Binding-site contacts:
Ligand atom CAL contacts residue LEU172 of chain 1.D at 3.8 Å (hydrophobic).
Ligand atom CAG contacts residue ASN170 of chain 1.D at 3.2 Å.
Ligand atom CAF contacts residue VAL184 of chain 1.D at 3.6 Å (hydrophobic).
Ligand atom FBE contacts residue VAL51 of chain 1.D at 3.2 Å.
Ligand atom NAO contacts residue LEU172 of chain 1.D at 3.5 Å.
Ligand atom FBD contacts residue LYS45 of chain 1.D at 3.8 Å.
Ligand atom CAQ contacts residue ALA64 of chain 1.D at 3.8 Å (hydrophobic).
Ligand atom NAO contacts residue LEU119 of chain 1.D at 3.7 Å.
Ligand atom CAG contacts residue GLU169 of chain 1.D at 3.8 Å.
Ligand atom CBA contacts residue VAL184 of chain 1.D at 3.8 Å (hydrophobic).
Ligand atom CAI contacts residue ASN122 of chain 1.D at 3.8 Å.
Ligand atom CAR contacts residue VAL184 of chain 1.D at 3.5 Å (hydrophobic).
Ligand atom CAU contacts residue LEU172 of chain 1.D at 3.8 Å (hydrophobic).
Ligand atom CAK contacts residue SER120 of chain 1.D at 3.6 Å.
Ligand atom CAN contacts residue LEU172 of chain 1.D at 3.5 Å (hydrophobic).
Ligand atom CAT contacts residue VAL184 of chain 1.D at 3.8 Å (hydrophobic).
Ligand atom CAN contacts residue LEU119 of chain 1.D at 3.1 Å (hydrophobic).
Ligand atom CAL contacts residue ILE43 of chain 1.D at 3.8 Å (hydrophobic).
Ligand atom NAZ contacts residue ASP185 of chain 1.D at 3.7 Å.
Ligand atom NAY contacts residue LYS66 of chain 1.D at 3.1 Å (salt-bridge).
Ligand atom CAR contacts residue PHE116 of chain 1.D at 3.8 Å (hydrophobic).
Ligand atom FBD contacts residue GLY44 of chain 1.D at 3.5 Å.
Ligand atom CAL contacts residue SER120 of chain 1.D at 3.0 Å.
Ligand atom OAJ contacts residue ASN122 of chain 1.D at 3.1 Å (h-bond).
Ligand atom NAZ contacts residue LYS66 of chain 1.D at 2.9 Å (salt-bridge).
Ligand atom FBC contacts residue GLY44 of chain 1.D at 3.6 Å.
Ligand atom NAZ contacts residue GLU81 of chain 1.D at 3.3 Å (salt-bridge).
Ligand atom CAP contacts residue LEU172 of chain 1.D at 3.7 Å (hydrophobic).
Ligand atom CAF contacts residue GLU169 of chain 1.D at 3.5 Å.
Ligand atom CAV contacts residue LEU172 of chain 1.D at 3.9 Å (hydrophobic).
Ligand atom FBC contacts residue ILE43 of chain 1.D at 3.6 Å.
Ligand atom CBA contacts residue PHE116 of chain 1.D at 3.8 Å (hydrophobic).
Ligand atom FBE contacts residue ILE43 of chain 1.D at 3.6 Å.
Ligand atom FBD contacts residue VAL51 of chain 1.D at 3.5 Å.
Ligand atom CAM contacts residue LEU172 of chain 1.D at 3.7 Å (hydrophobic).
Ligand atom FAA contacts residue ASP185 of chain 1.D at 3.2 Å.
Ligand atom CAS contacts residue VAL184 of chain 1.D at 3.4 Å (hydrophobic).
Ligand atom CAW contacts residue VAL184 of chain 1.D at 3.7 Å (hydrophobic).
Ligand atom CBA contacts residue LYS66 of chain 1.D at 3.7 Å.
Ligand atom NAY contacts residue ASP185 of chain 1.D at 3.7 Å.

A small-molecule ligand and the protein it binds are described below.
Small molecule (SMILES): O=c1ccc2cnc3ccc(-c4cn[nH]c4)cc3c2n1-c1ccc(F)cc1C(F)(F)F

Sequence of chain 1.D:
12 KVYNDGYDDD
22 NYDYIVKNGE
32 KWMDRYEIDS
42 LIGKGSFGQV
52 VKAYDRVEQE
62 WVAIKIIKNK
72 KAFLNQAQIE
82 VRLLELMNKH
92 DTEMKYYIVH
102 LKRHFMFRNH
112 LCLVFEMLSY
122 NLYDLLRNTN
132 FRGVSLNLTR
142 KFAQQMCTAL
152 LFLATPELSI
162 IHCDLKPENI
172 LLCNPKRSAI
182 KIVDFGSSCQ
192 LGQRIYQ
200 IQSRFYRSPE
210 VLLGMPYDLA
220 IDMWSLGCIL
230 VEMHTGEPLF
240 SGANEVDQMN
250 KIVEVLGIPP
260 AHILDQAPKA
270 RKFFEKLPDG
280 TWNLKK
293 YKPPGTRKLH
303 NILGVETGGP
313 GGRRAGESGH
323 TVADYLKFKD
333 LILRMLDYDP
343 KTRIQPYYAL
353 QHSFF